Binding-site contacts:
Ligand atom CAJ contacts residue ASN195 of chain 2.A at 3.9 Å.
Ligand atom CAJ contacts residue HIS192 of chain 2.A at 3.5 Å.
Ligand atom OAD contacts residue TYR197 of chain 2.A at 3.1 Å.
Ligand atom CAA contacts residue THR38 of chain 2.A at 3.3 Å.
Ligand atom CAK contacts residue FMN1 of chain 2.B at 3.8 Å.
Ligand atom CAG contacts residue HIS192 of chain 2.A at 3.6 Å.
Ligand atom CAC contacts residue PHE251 of chain 2.A at 3.9 Å (hydrophobic).
Ligand atom CAB contacts residue GLY73 of chain 2.A at 4.0 Å.
Ligand atom CAB contacts residue LEU119 of chain 2.A at 4.1 Å (hydrophobic).
Ligand atom CAC contacts residue ASN195 of chain 2.A at 3.8 Å.
Ligand atom CAF contacts residue TYR197 of chain 2.A at 3.4 Å (hydrophobic).
Ligand atom CAI contacts residue TYR197 of chain 2.A at 3.2 Å (hydrophobic).
Ligand atom CAB contacts residue FMN1 of chain 2.B at 4.2 Å.
Ligand atom CAE contacts residue TYR197 of chain 2.A at 3.2 Å (hydrophobic).
Ligand atom CAJ contacts residue TYR197 of chain 2.A at 3.1 Å (hydrophobic).
Ligand atom CAG contacts residue FMN1 of chain 2.B at 3.2 Å.
Ligand atom OAD contacts residue HIS192 of chain 2.A at 2.7 Å (h-bond).
Ligand atom CAH contacts residue FMN1 of chain 2.B at 3.9 Å.
Ligand atom CAC contacts residue FMN1 of chain 2.B at 3.5 Å.
Ligand atom CAF contacts residue THR38 of chain 2.A at 3.2 Å.
Ligand atom CAE contacts residue FMN1 of chain 2.B at 3.6 Å.
Ligand atom CAE contacts residue TYR376 of chain 2.A at 3.3 Å (hydrophobic).
Ligand atom CAC contacts residue PHE297 of chain 2.A at 4.1 Å (hydrophobic).
Ligand atom CAI contacts residue FMN1 of chain 2.B at 3.4 Å.
Ligand atom CAG contacts residue THR38 of chain 2.A at 4.1 Å.
Ligand atom CAG contacts residue TYR197 of chain 2.A at 3.4 Å (hydrophobic).
Ligand atom CAK contacts residue TYR197 of chain 2.A at 3.2 Å (hydrophobic).
Ligand atom CAF contacts residue TYR376 of chain 2.A at 3.4 Å (hydrophobic).
Ligand atom CAH contacts residue THR38 of chain 2.A at 3.1 Å.
Ligand atom CAB contacts residue ALA117 of chain 2.A at 3.6 Å (hydrophobic).
Ligand atom OAD contacts residue ASN195 of chain 2.A at 2.9 Å (h-bond).
Ligand atom CAA contacts residue LEU119 of chain 2.A at 4.2 Å (hydrophobic).
Ligand atom CAJ contacts residue FMN1 of chain 2.B at 3.2 Å.
Ligand atom CAC contacts residue TYR197 of chain 2.A at 3.9 Å (hydrophobic).
Ligand atom OAD contacts residue FMN1 of chain 2.B at 3.0 Å.
Ligand atom CAF contacts residue FMN1 of chain 2.B at 3.9 Å.
Ligand atom CAK contacts residue THR38 of chain 2.A at 3.5 Å.
Ligand atom CAB contacts residue THR38 of chain 2.A at 3.9 Å.
Ligand atom CAC contacts residue PRO296 of chain 2.A at 3.9 Å (hydrophobic).
Ligand atom CAA contacts residue TYR83 of chain 2.A at 3.6 Å (hydrophobic).

A protein and the small-molecule ligand that binds it are described below.
Small molecule (SMILES): C=C(C)[C@@H]1CC=C(C)C(=O)C1

Sequence of chain 2.A:
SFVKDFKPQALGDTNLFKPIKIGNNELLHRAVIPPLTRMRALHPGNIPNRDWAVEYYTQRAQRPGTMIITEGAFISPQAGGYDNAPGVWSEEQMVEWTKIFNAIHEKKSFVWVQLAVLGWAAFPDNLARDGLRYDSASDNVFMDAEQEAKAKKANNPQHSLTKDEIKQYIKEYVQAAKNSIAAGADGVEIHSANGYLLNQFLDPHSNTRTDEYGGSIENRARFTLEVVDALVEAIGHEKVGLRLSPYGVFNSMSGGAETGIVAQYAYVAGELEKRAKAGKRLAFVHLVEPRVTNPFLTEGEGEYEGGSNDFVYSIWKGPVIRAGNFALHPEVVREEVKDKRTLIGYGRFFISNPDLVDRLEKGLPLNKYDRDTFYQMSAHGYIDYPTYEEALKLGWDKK